Binding-site contacts:
Ligand atom C7 contacts residue SER249 of chain 1.A at 4.2 Å.
Ligand atom C7 contacts residue ASN247 of chain 1.A at 3.5 Å.
Ligand atom C1 contacts residue SER250 of chain 1.A at 3.9 Å.
Ligand atom O7 contacts residue ASN247 of chain 1.A at 4.3 Å.
Ligand atom C8 contacts residue SER249 of chain 1.A at 2.9 Å.
Ligand atom C1 contacts residue SER249 of chain 1.A at 4.1 Å.
Ligand atom C5 contacts residue ASN247 of chain 1.A at 3.8 Å.
Ligand atom C3 contacts residue ASN247 of chain 1.A at 3.8 Å.
Ligand atom C6 contacts residue SER250 of chain 1.A at 4.2 Å.
Ligand atom C4 contacts residue ASN247 of chain 1.A at 4.3 Å.
Ligand atom C5 contacts residue SER250 of chain 1.A at 3.8 Å.
Ligand atom C2 contacts residue ASN247 of chain 1.A at 2.5 Å.
Ligand atom C8 contacts residue ASN247 of chain 1.A at 3.8 Å.
Ligand atom O5 contacts residue SER250 of chain 1.A at 3.3 Å (h-bond).
Ligand atom N2 contacts residue ASN247 of chain 1.A at 2.9 Å (h-bond).
Ligand atom C1 contacts residue ASN247 of chain 1.A at 1.5 Å.
Ligand atom O5 contacts residue ASN247 of chain 1.A at 2.5 Å (h-bond).

The protein below binds the small molecule below.
Small molecule (SMILES): CC(=O)N[C@@H]1[C@@H](O)[C@H](O)[C@@H](CO)O[C@H]1O

Sequence of chain 1.A:
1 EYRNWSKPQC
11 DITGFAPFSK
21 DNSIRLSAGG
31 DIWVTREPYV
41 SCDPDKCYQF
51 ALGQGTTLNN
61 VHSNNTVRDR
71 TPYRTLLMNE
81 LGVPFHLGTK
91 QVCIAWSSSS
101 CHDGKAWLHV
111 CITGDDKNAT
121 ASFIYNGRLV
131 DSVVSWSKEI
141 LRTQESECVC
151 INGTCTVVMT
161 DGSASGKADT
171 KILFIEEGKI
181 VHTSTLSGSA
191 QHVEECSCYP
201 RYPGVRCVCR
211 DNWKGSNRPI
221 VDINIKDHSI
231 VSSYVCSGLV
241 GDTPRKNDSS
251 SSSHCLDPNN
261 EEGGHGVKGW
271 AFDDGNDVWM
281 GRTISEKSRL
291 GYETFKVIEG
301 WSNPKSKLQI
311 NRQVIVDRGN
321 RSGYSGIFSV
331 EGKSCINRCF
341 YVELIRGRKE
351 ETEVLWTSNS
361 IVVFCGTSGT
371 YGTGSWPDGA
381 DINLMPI